Binding-site contacts:
Ligand atom O4 contacts residue NAG2 of chain 1.D at 3.4 Å.
Ligand atom O2 contacts residue LGU3 of chain 1.D at 3.0 Å (h-bond).
Ligand atom C2 contacts residue LGU3 of chain 1.D at 2.5 Å.
Ligand atom C1 contacts residue LGU3 of chain 1.D at 1.4 Å.
Ligand atom C3 contacts residue LGU3 of chain 1.D at 3.8 Å.
Ligand atom C4 contacts residue LGU3 of chain 1.D at 4.3 Å.
Ligand atom O2 contacts residue NAG2 of chain 1.D at 4.5 Å.
Ligand atom C2 contacts residue NAG2 of chain 1.D at 3.1 Å.
Ligand atom C1 contacts residue NAG2 of chain 1.D at 3.2 Å.
Ligand atom O3 contacts residue NAG2 of chain 1.D at 4.0 Å.
Ligand atom O5 contacts residue LGU3 of chain 1.D at 2.4 Å (h-bond).
Ligand atom C5 contacts residue NAG2 of chain 1.D at 4.3 Å.
Ligand atom C5 contacts residue LGU3 of chain 1.D at 3.6 Å.
Ligand atom C4 contacts residue NAG2 of chain 1.D at 4.0 Å.
Ligand atom O5 contacts residue NAG2 of chain 1.D at 4.4 Å.
Ligand atom C3 contacts residue NAG2 of chain 1.D at 3.1 Å.

A small-molecule ligand and the protein it binds are described below.
Small molecule (SMILES): O=C(O)[C@@H]1O[C@@H](O)[C@@H](O)[C@@H](O)[C@@H]1O